The protein below binds the small molecule below.
Small molecule (SMILES): CNC(=O)C[C@H](NC(=O)[C@@H]1C[C@@H](O)CN1C(=O)[C@@H](NC(=O)C1(F)CC1)C(C)(C)C)c1ccc(-c2scnc2C)cc1

Binding-site contacts:
Ligand atom C13 contacts residue TYR61 of chain 1.L at 3.7 Å (hydrophobic).
Ligand atom N4 contacts residue PRO48 of chain 1.L at 3.5 Å (h-bond).
Ligand atom C5 contacts residue HIS59 of chain 1.L at 3.5 Å.
Ligand atom C24 contacts residue PRO48 of chain 1.L at 3.7 Å (hydrophobic).
Ligand atom C29 contacts residue ARG57 of chain 1.L at 3.7 Å.
Ligand atom C22 contacts residue TYR47 of chain 1.L at 3.5 Å (hydrophobic).
Ligand atom C18 contacts residue TYR47 of chain 1.L at 3.6 Å (hydrophobic).
Ligand atom C10 contacts residue TRP37 of chain 1.L at 3.6 Å (hydrophobic).
Ligand atom O1 contacts residue TYR47 of chain 1.L at 2.7 Å (h-bond).
Ligand atom S1 contacts residue TYR47 of chain 1.L at 3.7 Å.
Ligand atom C1 contacts residue TYR47 of chain 1.L at 3.5 Å (hydrophobic).
Ligand atom S1 contacts residue PRO48 of chain 1.L at 3.5 Å (h-bond).
Ligand atom C14 contacts residue ASN16 of chain 1.L at 3.5 Å.
Ligand atom C5 contacts residue TRP66 of chain 1.L at 3.5 Å (hydrophobic).
Ligand atom O2 contacts residue SER60 of chain 1.L at 2.9 Å (h-bond).
Ligand atom C13 contacts residue ARG18 of chain 1.L at 3.6 Å.
Ligand atom C3 contacts residue TYR47 of chain 1.L at 3.5 Å (hydrophobic).
Ligand atom N2 contacts residue TYR47 of chain 1.L at 3.8 Å.
Ligand atom C23 contacts residue TYR47 of chain 1.L at 3.6 Å (hydrophobic).
Ligand atom N1 contacts residue HIS59 of chain 1.L at 3.2 Å (h-bond).
Ligand atom C22 contacts residue ILE58 of chain 1.L at 3.6 Å (hydrophobic).
Ligand atom C4 contacts residue TRP37 of chain 1.L at 3.6 Å (hydrophobic).
Ligand atom C15 contacts residue TYR61 of chain 1.L at 3.6 Å (hydrophobic).
Ligand atom C21 contacts residue TYR47 of chain 1.L at 3.7 Å (hydrophobic).
Ligand atom C13 contacts residue ASN16 of chain 1.L at 3.7 Å.
Ligand atom O5 contacts residue ILE58 of chain 1.L at 3.7 Å.
Ligand atom C12 contacts residue TYR61 of chain 1.L at 3.5 Å (hydrophobic).
Ligand atom C2 contacts residue HIS59 of chain 1.L at 3.3 Å.
Ligand atom O4 contacts residue TYR61 of chain 1.L at 3.6 Å.
Ligand atom O4 contacts residue HIS64 of chain 1.L at 3.1 Å.
Ligand atom C4 contacts residue TRP66 of chain 1.L at 3.6 Å (hydrophobic).
Ligand atom C26 contacts residue PRO48 of chain 1.L at 2.9 Å (hydrophobic).
Ligand atom N4 contacts residue ARG56 of chain 1.L at 3.4 Å.
Ligand atom C4 contacts residue HIS64 of chain 1.L at 3.5 Å.
Ligand atom O2 contacts residue HIS64 of chain 1.L at 2.6 Å (h-bond).
Ligand atom C3 contacts residue TRP37 of chain 1.L at 3.5 Å (hydrophobic).
Ligand atom O5 contacts residue HIS59 of chain 1.L at 2.7 Å (h-bond).
Ligand atom C5 contacts residue TYR47 of chain 1.L at 3.6 Å (hydrophobic).
Ligand atom O4 contacts residue PHE40 of chain 1.L at 3.4 Å.
Ligand atom F1 contacts residue TYR61 of chain 1.L at 2.9 Å.

Sequence of chain 1.L:
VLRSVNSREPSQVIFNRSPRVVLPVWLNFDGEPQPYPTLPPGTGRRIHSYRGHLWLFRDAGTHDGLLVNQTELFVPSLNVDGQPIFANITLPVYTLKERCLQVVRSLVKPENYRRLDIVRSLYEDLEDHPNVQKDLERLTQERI